Binding-site contacts:
Ligand atom C5 contacts residue ASN153 of chain 1.A at 3.7 Å.
Ligand atom C3 contacts residue ASN153 of chain 1.A at 3.8 Å.
Ligand atom C2 contacts residue ASN153 of chain 1.A at 2.5 Å.
Ligand atom C4 contacts residue ASN153 of chain 1.A at 4.2 Å.
Ligand atom C7 contacts residue ASN153 of chain 1.A at 3.3 Å.
Ligand atom C8 contacts residue GLN226 of chain 1.A at 3.8 Å.
Ligand atom O5 contacts residue ASN153 of chain 1.A at 2.4 Å (h-bond).
Ligand atom N2 contacts residue ASN153 of chain 1.A at 2.9 Å (h-bond).
Ligand atom O7 contacts residue GLN226 of chain 1.A at 3.4 Å (h-bond).
Ligand atom C1 contacts residue ASN153 of chain 1.A at 1.5 Å.
Ligand atom C8 contacts residue ASN153 of chain 1.A at 4.1 Å.
Ligand atom O7 contacts residue ASN153 of chain 1.A at 3.6 Å.
Ligand atom C7 contacts residue GLN226 of chain 1.A at 3.8 Å.

Sequence of chain 1.A:
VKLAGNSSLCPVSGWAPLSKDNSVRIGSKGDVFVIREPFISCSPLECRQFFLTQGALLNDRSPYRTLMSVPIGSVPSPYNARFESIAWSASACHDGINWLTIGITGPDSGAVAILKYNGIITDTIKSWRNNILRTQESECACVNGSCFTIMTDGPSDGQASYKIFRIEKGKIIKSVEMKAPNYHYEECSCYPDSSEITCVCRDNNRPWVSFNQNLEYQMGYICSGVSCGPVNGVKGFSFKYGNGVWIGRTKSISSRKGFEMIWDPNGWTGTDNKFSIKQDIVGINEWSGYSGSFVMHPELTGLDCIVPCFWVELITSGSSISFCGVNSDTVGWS

The protein below binds the small molecule below.
Small molecule (SMILES): CC(=O)N[C@@H]1[C@@H](O)[C@H](O)[C@@H](CO)O[C@H]1O